Binding-site contacts:
Ligand atom C7 contacts residue ALA258 of chain 1.A at 3.5 Å (hydrophobic).
Ligand atom O6 contacts residue ASN255 of chain 1.A at 4.1 Å.
Ligand atom N2 contacts residue ASN252 of chain 1.A at 3.5 Å (h-bond).
Ligand atom N2 contacts residue ASN255 of chain 1.A at 4.0 Å.
Ligand atom C2 contacts residue ALA258 of chain 1.A at 4.4 Å (hydrophobic).
Ligand atom C7 contacts residue VAL313 of chain 1.A at 3.7 Å (hydrophobic).
Ligand atom N2 contacts residue ALA258 of chain 1.A at 4.0 Å.
Ligand atom O7 contacts residue VAL313 of chain 1.A at 3.2 Å.
Ligand atom C5 contacts residue ASN255 of chain 1.A at 4.2 Å.
Ligand atom C2 contacts residue ASN255 of chain 1.A at 3.2 Å.
Ligand atom C8 contacts residue ALA258 of chain 1.A at 4.0 Å (hydrophobic).
Ligand atom O7 contacts residue ALA258 of chain 1.A at 3.3 Å.
Ligand atom C1 contacts residue ASN252 of chain 1.A at 4.4 Å.
Ligand atom C6 contacts residue ASN255 of chain 1.A at 3.7 Å.
Ligand atom C1 contacts residue ASN255 of chain 1.A at 2.7 Å.
Ligand atom O5 contacts residue ASN255 of chain 1.A at 3.8 Å.
Ligand atom C8 contacts residue ASN252 of chain 1.A at 3.5 Å.
Ligand atom C4 contacts residue ASN255 of chain 1.A at 4.4 Å.
Ligand atom C7 contacts residue ASN252 of chain 1.A at 3.9 Å.
Ligand atom C3 contacts residue ASN255 of chain 1.A at 4.4 Å.
Ligand atom C8 contacts residue VAL313 of chain 1.A at 3.5 Å (hydrophobic).

Sequence of chain 1.A:
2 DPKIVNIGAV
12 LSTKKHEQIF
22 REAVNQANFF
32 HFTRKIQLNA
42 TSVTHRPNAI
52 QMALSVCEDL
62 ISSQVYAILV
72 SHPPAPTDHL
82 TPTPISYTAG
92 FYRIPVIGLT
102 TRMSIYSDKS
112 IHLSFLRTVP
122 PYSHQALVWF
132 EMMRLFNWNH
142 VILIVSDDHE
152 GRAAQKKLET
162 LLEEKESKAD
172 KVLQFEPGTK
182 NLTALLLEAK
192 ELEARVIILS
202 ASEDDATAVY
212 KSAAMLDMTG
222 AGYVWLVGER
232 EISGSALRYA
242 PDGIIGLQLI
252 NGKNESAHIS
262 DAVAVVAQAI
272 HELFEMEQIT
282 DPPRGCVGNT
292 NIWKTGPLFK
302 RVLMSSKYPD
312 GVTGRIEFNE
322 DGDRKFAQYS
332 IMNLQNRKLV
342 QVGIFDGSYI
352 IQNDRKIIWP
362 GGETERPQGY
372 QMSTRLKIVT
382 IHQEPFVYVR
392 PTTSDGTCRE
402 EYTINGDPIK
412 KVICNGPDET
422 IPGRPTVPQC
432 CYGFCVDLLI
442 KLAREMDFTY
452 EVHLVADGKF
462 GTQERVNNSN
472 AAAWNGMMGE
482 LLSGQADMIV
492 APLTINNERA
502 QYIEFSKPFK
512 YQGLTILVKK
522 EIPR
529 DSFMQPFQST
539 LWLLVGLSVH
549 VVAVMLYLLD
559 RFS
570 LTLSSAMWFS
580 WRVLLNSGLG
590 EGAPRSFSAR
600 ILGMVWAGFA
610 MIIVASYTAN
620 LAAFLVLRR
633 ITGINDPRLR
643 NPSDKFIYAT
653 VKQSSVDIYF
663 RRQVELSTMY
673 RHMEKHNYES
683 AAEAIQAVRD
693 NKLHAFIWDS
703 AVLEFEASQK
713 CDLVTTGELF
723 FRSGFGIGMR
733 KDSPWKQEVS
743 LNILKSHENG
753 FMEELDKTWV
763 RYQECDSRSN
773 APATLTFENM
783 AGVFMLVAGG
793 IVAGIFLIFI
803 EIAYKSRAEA

The protein below binds the small molecule below.
Small molecule (SMILES): CC(=O)N[C@@H]1[C@@H](O)[C@H](O)[C@@H](CO)O[C@H]1O